A small-molecule ligand and the protein it binds are described below.
Small molecule (SMILES): Clc1cc2[nH]cc(Cc3nnn[nH]3)c2cc1Br

Binding-site contacts:
Ligand atom C contacts residue ARG79 of chain 1.A at 4.2 Å.
Ligand atom C8 contacts residue LYS76 of chain 1.A at 4.3 Å.
Ligand atom BR contacts residue TYR25 of chain 1.A at 3.3 Å.
Ligand atom C1 contacts residue ACT1 of chain 1.C at 3.2 Å.
Ligand atom BR contacts residue ARG79 of chain 1.A at 3.9 Å.
Ligand atom C1 contacts residue LYS76 of chain 1.A at 3.6 Å.
Ligand atom C2 contacts residue LYS76 of chain 1.A at 3.7 Å.
Ligand atom C9 contacts residue LYS76 of chain 1.A at 4.0 Å.
Ligand atom C1 contacts residue ARG79 of chain 1.A at 3.5 Å.
Ligand atom BR contacts residue LYS76 of chain 1.A at 3.7 Å.
Ligand atom C8 contacts residue ALA73 of chain 1.A at 3.9 Å (hydrophobic).
Ligand atom C3 contacts residue LYS76 of chain 1.A at 4.1 Å.
Ligand atom BR contacts residue ALA75 of chain 1.A at 3.9 Å.
Ligand atom C5 contacts residue ALA73 of chain 1.A at 3.7 Å (hydrophobic).
Ligand atom C contacts residue LYS76 of chain 1.A at 3.8 Å.
Ligand atom C9 contacts residue ALA75 of chain 1.A at 4.4 Å (hydrophobic).
Ligand atom C3 contacts residue ACT1 of chain 1.C at 4.3 Å.
Ligand atom C3 contacts residue ALA73 of chain 1.A at 4.2 Å (hydrophobic).
Ligand atom C2 contacts residue ACT1 of chain 1.C at 3.1 Å.
Ligand atom C4 contacts residue ALA73 of chain 1.A at 3.9 Å (hydrophobic).
Ligand atom C2 contacts residue ARG79 of chain 1.A at 4.1 Å.
Ligand atom N contacts residue TYR49 of chain 1.A at 4.2 Å.
Ligand atom C6 contacts residue ALA73 of chain 1.A at 4.0 Å (hydrophobic).
Ligand atom N contacts residue ALA73 of chain 1.A at 4.2 Å.

Sequence of chain 1.A:
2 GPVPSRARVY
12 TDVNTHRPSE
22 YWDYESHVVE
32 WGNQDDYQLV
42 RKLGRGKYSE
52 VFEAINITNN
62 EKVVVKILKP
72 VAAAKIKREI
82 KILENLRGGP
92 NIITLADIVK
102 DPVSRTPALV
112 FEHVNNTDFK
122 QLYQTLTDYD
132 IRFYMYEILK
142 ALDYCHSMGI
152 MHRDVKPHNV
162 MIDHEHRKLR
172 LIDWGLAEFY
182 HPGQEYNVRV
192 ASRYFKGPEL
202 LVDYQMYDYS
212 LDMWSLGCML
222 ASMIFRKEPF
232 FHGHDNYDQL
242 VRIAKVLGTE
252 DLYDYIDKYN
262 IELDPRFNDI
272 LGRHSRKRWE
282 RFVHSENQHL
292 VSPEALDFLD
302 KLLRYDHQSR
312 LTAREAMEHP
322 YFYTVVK